Binding-site contacts:
Ligand atom N10 contacts residue GLU45 of chain 1.B at 3.0 Å.
Ligand atom F30 contacts residue ILE164 of chain 1.B at 3.2 Å.
Ligand atom C20 contacts residue GLU45 of chain 1.B at 3.3 Å.
Ligand atom C8 contacts residue ASP68 of chain 1.B at 3.8 Å.
Ligand atom C23 contacts residue ASN41 of chain 1.B at 3.1 Å.
Ligand atom C1 contacts residue ILE164 of chain 1.B at 3.3 Å (hydrophobic).
Ligand atom C32 contacts residue VAL66 of chain 1.B at 3.4 Å (hydrophobic).
Ligand atom C16 contacts residue PRO74 of chain 1.B at 3.6 Å (hydrophobic).
Ligand atom N31 contacts residue ASP68 of chain 1.B at 2.9 Å (salt-bridge).
Ligand atom C2 contacts residue THR162 of chain 1.B at 3.5 Å.
Ligand atom C11 contacts residue GLU45 of chain 1.B at 3.4 Å.
Ligand atom C15 contacts residue ARG71 of chain 1.B at 3.7 Å.
Ligand atom C8 contacts residue THR162 of chain 1.B at 3.6 Å.
Ligand atom C6 contacts residue ILE164 of chain 1.B at 3.4 Å (hydrophobic).
Ligand atom C3 contacts residue ASP68 of chain 1.B at 3.3 Å.
Ligand atom N31 contacts residue THR162 of chain 1.B at 3.5 Å (h-bond).
Ligand atom C2 contacts residue ASP68 of chain 1.B at 3.5 Å.
Ligand atom C4 contacts residue MET73 of chain 1.B at 3.6 Å (hydrophobic).
Ligand atom N9 contacts residue THR162 of chain 1.B at 3.3 Å (h-bond).
Ligand atom C5 contacts residue ASN41 of chain 1.B at 3.4 Å.
Ligand atom C32 contacts residue ASP68 of chain 1.B at 3.8 Å.
Ligand atom O14 contacts residue GLU45 of chain 1.B at 2.9 Å.
Ligand atom N19 contacts residue ARG71 of chain 1.B at 3.3 Å (salt-bridge).
Ligand atom C3 contacts residue THR162 of chain 1.B at 3.5 Å.
Ligand atom C2 contacts residue SER42 of chain 1.B at 3.8 Å.
Ligand atom C20 contacts residue ARG71 of chain 1.B at 3.2 Å.
Ligand atom C24 contacts residue ASN41 of chain 1.B at 3.4 Å.
Ligand atom C15 contacts residue GLU45 of chain 1.B at 3.5 Å.
Ligand atom C32 contacts residue SER42 of chain 1.B at 3.0 Å.
Ligand atom C6 contacts residue ASN41 of chain 1.B at 3.5 Å.
Ligand atom C7 contacts residue MET73 of chain 1.B at 3.6 Å (hydrophobic).
Ligand atom C32 contacts residue THR162 of chain 1.B at 3.7 Å.
Ligand atom F30 contacts residue VAL115 of chain 1.B at 3.0 Å.
Ligand atom C4 contacts residue ASN41 of chain 1.B at 3.8 Å.
Ligand atom N17 contacts residue PRO74 of chain 1.B at 3.5 Å.
Ligand atom N29 contacts residue ASN41 of chain 1.B at 3.3 Å (h-bond).
Ligand atom C18 contacts residue ARG71 of chain 1.B at 3.8 Å.
Ligand atom C16 contacts residue GLY72 of chain 1.B at 3.4 Å.
Ligand atom N31 contacts residue SER42 of chain 1.B at 3.1 Å (h-bond).
Ligand atom N9 contacts residue ASP68 of chain 1.B at 2.7 Å (salt-bridge).

Sequence of chain 1.B:
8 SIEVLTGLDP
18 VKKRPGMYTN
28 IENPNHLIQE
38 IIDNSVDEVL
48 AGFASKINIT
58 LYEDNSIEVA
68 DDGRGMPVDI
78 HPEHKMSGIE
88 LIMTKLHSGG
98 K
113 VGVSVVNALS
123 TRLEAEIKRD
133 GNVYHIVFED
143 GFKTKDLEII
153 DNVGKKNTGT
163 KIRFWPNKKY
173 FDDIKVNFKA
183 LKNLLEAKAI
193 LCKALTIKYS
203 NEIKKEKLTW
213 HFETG

A small-molecule ligand and the protein it binds are described below.
Small molecule (SMILES): CNc1cc(F)cc2c1[nH]c1nc(Oc3cnc(C)nc3)nc(N3C[C@H]4CCN[C@H]4C3)c12